Sequence of chain 2.B:
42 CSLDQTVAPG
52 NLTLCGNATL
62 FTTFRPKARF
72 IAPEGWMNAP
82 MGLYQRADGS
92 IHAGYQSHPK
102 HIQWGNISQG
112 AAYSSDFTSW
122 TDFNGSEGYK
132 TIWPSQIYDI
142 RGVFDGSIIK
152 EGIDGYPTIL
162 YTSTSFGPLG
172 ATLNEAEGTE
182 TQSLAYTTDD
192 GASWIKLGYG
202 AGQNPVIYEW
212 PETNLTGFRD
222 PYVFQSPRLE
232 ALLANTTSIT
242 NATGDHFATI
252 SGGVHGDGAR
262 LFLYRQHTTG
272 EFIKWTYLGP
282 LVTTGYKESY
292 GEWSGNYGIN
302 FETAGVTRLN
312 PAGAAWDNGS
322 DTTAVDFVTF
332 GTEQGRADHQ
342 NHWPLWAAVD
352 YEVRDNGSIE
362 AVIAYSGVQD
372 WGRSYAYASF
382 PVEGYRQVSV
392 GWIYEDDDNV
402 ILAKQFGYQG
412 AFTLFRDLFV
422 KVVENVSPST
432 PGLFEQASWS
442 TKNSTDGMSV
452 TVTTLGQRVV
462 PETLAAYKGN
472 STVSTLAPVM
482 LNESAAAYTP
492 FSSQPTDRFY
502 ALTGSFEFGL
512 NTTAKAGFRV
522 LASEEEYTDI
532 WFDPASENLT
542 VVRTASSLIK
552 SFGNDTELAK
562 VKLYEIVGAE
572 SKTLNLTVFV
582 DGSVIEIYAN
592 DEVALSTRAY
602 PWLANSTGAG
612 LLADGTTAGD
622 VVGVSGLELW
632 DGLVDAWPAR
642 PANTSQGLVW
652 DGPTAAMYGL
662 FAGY

Binding-site contacts:
Ligand atom O03 contacts residue LYS151 of chain 2.B at 3.7 Å.
Ligand atom O37 contacts residue PRO382 of chain 2.B at 3.8 Å.
Ligand atom O10 contacts residue GLN226 of chain 2.B at 2.6 Å (h-bond).
Ligand atom O50 contacts residue HIS247 of chain 2.B at 3.3 Å.
Ligand atom O47 contacts residue LYS151 of chain 2.B at 3.5 Å (salt-bridge).
Ligand atom C24 contacts residue GLU384 of chain 2.B at 3.6 Å.
Ligand atom O47 contacts residue GLU152 of chain 2.B at 3.1 Å (salt-bridge).
Ligand atom C49 contacts residue HIS247 of chain 2.B at 3.5 Å.
Ligand atom O50 contacts residue LYS151 of chain 2.B at 3.2 Å (salt-bridge).
Ligand atom C12 contacts residue GLN226 of chain 2.B at 3.5 Å.
Ligand atom C33 contacts residue TRP317 of chain 2.B at 3.6 Å (hydrophobic).
Ligand atom C46 contacts residue GLN226 of chain 2.B at 3.6 Å.
Ligand atom C41 contacts residue GLN226 of chain 2.B at 3.6 Å.
Ligand atom C39 contacts residue GLN226 of chain 2.B at 3.7 Å.
Ligand atom O03 contacts residue PRO382 of chain 2.B at 3.6 Å.
Ligand atom C29 contacts residue EDO1 of chain 2.LA at 3.4 Å.
Ligand atom C26 contacts residue EDO1 of chain 2.LA at 3.7 Å.
Ligand atom O02 contacts residue GLU384 of chain 2.B at 3.1 Å (salt-bridge).
Ligand atom O44 contacts residue GLN226 of chain 2.B at 3.7 Å.
Ligand atom C26 contacts residue GLU384 of chain 2.B at 3.4 Å.
Ligand atom C01 contacts residue TRP317 of chain 2.B at 3.7 Å (hydrophobic).
Ligand atom O47 contacts residue HIS247 of chain 2.B at 2.7 Å (h-bond).
Ligand atom O03 contacts residue EDO1 of chain 2.LA at 3.2 Å.
Ligand atom O37 contacts residue TRP317 of chain 2.B at 3.5 Å.
Ligand atom C46 contacts residue HIS247 of chain 2.B at 3.2 Å.
Ligand atom C31 contacts residue EDO1 of chain 2.LA at 3.5 Å.
Ligand atom O50 contacts residue ILE150 of chain 2.B at 3.6 Å.
Ligand atom C4 contacts residue TRP317 of chain 2.B at 3.8 Å (hydrophobic).
Ligand atom C12 contacts residue TRP317 of chain 2.B at 3.9 Å (hydrophobic).
Ligand atom C01 contacts residue PRO382 of chain 2.B at 3.9 Å (hydrophobic).
Ligand atom C15 contacts residue TRP317 of chain 2.B at 3.9 Å (hydrophobic).
Ligand atom C46 contacts residue LYS151 of chain 2.B at 3.8 Å.
Ligand atom C14 contacts residue TRP317 of chain 2.B at 3.9 Å (hydrophobic).
Ligand atom C43 contacts residue GLN226 of chain 2.B at 3.4 Å.
Ligand atom C49 contacts residue LYS151 of chain 2.B at 3.7 Å.
Ligand atom C6 contacts residue PRO228 of chain 2.B at 3.6 Å (hydrophobic).
Ligand atom C38 contacts residue GLN226 of chain 2.B at 3.8 Å.
Ligand atom O7 contacts residue PRO228 of chain 2.B at 3.2 Å.
Ligand atom C9 contacts residue GLN226 of chain 2.B at 3.4 Å.
Ligand atom C01 contacts residue EDO1 of chain 2.LA at 3.4 Å.

A small-molecule ligand and the protein it binds are described below.
Small molecule (SMILES): O=C(O[C@@H]1Cc2c(O)cc(O)cc2O[C@@H]1c1cc(O)c(O)c(O)c1)c1cc(O)c(O)c(O)c1